Binding-site contacts:
Ligand atom N contacts residue ILE219 of chain 1.A at 4.0 Å.
Ligand atom C7 contacts residue TYR192 of chain 1.A at 4.4 Å (hydrophobic).
Ligand atom C5 contacts residue ILE95 of chain 1.A at 3.8 Å (hydrophobic).
Ligand atom CA2 contacts residue PHE115 of chain 1.A at 4.3 Å (hydrophobic).
Ligand atom C2 contacts residue TYR146 of chain 1.A at 3.9 Å (hydrophobic).
Ligand atom C7 contacts residue VAL117 of chain 1.A at 4.3 Å (hydrophobic).
Ligand atom C1 contacts residue ILE183 of chain 1.A at 4.2 Å (hydrophobic).
Ligand atom C3 contacts residue ILE95 of chain 1.A at 4.2 Å (hydrophobic).
Ligand atom C contacts residue TYR210 of chain 1.A at 4.1 Å (hydrophobic).
Ligand atom O contacts residue TYR192 of chain 1.A at 3.9 Å.
Ligand atom C9 contacts residue PHE115 of chain 1.A at 4.1 Å (hydrophobic).
Ligand atom OXT contacts residue ASN194 of chain 1.A at 4.3 Å.
Ligand atom C contacts residue TYR192 of chain 1.A at 4.2 Å (hydrophobic).
Ligand atom C10 contacts residue TYR192 of chain 1.A at 4.3 Å (hydrophobic).
Ligand atom OXT contacts residue TYR210 of chain 1.A at 3.0 Å (h-bond).
Ligand atom C7 contacts residue ILE95 of chain 1.A at 4.3 Å (hydrophobic).
Ligand atom OXT contacts residue MET216 of chain 1.A at 4.2 Å.
Ligand atom N contacts residue MET181 of chain 1.A at 3.9 Å.
Ligand atom N contacts residue TYR146 of chain 1.A at 4.1 Å.
Ligand atom C8 contacts residue MET216 of chain 1.A at 3.9 Å (hydrophobic).
Ligand atom O contacts residue LEU107 of chain 1.A at 4.4 Å.
Ligand atom C8 contacts residue TYR192 of chain 1.A at 3.6 Å (hydrophobic).
Ligand atom C4 contacts residue ILE95 of chain 1.A at 4.0 Å (hydrophobic).
Ligand atom C4 contacts residue ILE183 of chain 1.A at 4.2 Å (hydrophobic).
Ligand atom C1 contacts residue VAL119 of chain 1.A at 4.2 Å (hydrophobic).
Ligand atom C7 contacts residue PHE240 of chain 1.A at 3.9 Å (hydrophobic).
Ligand atom C2 contacts residue ILE95 of chain 1.A at 3.8 Å (hydrophobic).
Ligand atom O contacts residue ASN194 of chain 1.A at 3.0 Å (h-bond).
Ligand atom C9 contacts residue PHE240 of chain 1.A at 4.1 Å (hydrophobic).
Ligand atom C5 contacts residue PHE240 of chain 1.A at 4.1 Å (hydrophobic).
Ligand atom C10 contacts residue MET216 of chain 1.A at 3.6 Å (hydrophobic).
Ligand atom C6 contacts residue ILE95 of chain 1.A at 4.1 Å (hydrophobic).
Ligand atom C3 contacts residue ILE183 of chain 1.A at 3.7 Å (hydrophobic).
Ligand atom C9 contacts residue TYR192 of chain 1.A at 4.1 Å (hydrophobic).
Ligand atom C5 contacts residue ILE183 of chain 1.A at 4.4 Å (hydrophobic).
Ligand atom C6 contacts residue TYR192 of chain 1.A at 4.4 Å (hydrophobic).
Ligand atom O contacts residue VAL113 of chain 1.A at 4.0 Å.
Ligand atom C1 contacts residue ILE219 of chain 1.A at 4.1 Å (hydrophobic).
Ligand atom C contacts residue ASN194 of chain 1.A at 4.0 Å.
Ligand atom C2 contacts residue ILE183 of chain 1.A at 4.2 Å (hydrophobic).

Sequence of chain 1.A:
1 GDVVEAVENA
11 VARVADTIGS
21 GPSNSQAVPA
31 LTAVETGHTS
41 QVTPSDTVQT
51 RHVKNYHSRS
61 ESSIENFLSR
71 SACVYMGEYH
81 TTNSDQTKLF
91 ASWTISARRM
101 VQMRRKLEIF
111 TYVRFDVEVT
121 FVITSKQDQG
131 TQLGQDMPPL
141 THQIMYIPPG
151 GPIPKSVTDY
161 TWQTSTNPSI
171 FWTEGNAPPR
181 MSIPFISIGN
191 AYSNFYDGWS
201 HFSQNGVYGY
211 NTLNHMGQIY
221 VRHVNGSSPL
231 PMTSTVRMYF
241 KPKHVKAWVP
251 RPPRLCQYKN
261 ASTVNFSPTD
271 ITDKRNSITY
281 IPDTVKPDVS

This protein binds this small molecule.
Small molecule (SMILES): NCCCCCCCCCCCC(=O)O